Sequence of chain 1.E:
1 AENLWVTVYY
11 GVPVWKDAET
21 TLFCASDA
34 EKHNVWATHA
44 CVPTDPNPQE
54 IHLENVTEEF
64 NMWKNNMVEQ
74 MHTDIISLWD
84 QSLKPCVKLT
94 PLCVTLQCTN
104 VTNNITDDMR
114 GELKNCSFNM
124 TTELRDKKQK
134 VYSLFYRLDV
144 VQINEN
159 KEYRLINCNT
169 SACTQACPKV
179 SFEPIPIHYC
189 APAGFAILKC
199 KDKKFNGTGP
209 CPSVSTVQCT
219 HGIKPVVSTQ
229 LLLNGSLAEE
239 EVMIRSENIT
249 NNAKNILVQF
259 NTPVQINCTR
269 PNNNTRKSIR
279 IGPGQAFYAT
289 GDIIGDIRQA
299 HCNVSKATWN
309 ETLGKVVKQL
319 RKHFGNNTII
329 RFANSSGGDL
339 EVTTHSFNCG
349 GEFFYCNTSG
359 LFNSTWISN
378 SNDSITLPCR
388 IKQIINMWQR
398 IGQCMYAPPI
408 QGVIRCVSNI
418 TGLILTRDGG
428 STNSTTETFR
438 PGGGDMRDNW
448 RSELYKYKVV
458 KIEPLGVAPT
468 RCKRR

The protein below binds the small molecule below.
Small molecule (SMILES): CC(=O)N[C@@H]1[C@@H](O)[C@H](O)[C@@H](CO)O[C@H]1O

Binding-site contacts:
Ligand atom N2 contacts residue ASN204 of chain 1.E at 2.5 Å (h-bond).
Ligand atom O5 contacts residue ASN204 of chain 1.E at 2.4 Å (h-bond).
Ligand atom N2 contacts residue THR206 of chain 1.E at 4.3 Å.
Ligand atom C2 contacts residue THR206 of chain 1.E at 4.4 Å.
Ligand atom C2 contacts residue ASN204 of chain 1.E at 2.5 Å.
Ligand atom C8 contacts residue SER244 of chain 1.E at 3.8 Å.
Ligand atom C3 contacts residue ASN204 of chain 1.E at 3.8 Å.
Ligand atom C3 contacts residue THR206 of chain 1.E at 4.2 Å.
Ligand atom C1 contacts residue THR206 of chain 1.E at 4.1 Å.
Ligand atom C7 contacts residue ASN204 of chain 1.E at 3.1 Å.
Ligand atom C5 contacts residue ASN204 of chain 1.E at 3.6 Å.
Ligand atom C4 contacts residue ASN204 of chain 1.E at 4.2 Å.
Ligand atom C1 contacts residue ASN204 of chain 1.E at 1.4 Å.
Ligand atom C8 contacts residue ASN204 of chain 1.E at 3.4 Å.
Ligand atom O7 contacts residue ASN204 of chain 1.E at 4.0 Å.